Sequence of chain 3.A:
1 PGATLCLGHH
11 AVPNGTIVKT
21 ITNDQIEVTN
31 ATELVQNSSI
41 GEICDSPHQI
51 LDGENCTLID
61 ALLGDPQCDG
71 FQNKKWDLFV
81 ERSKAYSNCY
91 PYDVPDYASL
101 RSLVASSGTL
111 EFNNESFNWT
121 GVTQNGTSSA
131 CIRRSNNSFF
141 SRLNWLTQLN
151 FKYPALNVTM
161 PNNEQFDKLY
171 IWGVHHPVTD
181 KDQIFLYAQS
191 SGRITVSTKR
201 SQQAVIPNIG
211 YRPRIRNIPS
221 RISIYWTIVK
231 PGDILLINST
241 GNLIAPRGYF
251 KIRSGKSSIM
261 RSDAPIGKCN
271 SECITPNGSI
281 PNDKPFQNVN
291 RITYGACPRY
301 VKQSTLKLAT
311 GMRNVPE

Binding-site contacts:
Ligand atom C6 contacts residue LEU52 of chain 3.B at 3.8 Å (hydrophobic).
Ligand atom O5 contacts residue THR310 of chain 3.A at 3.1 Å (h-bond).
Ligand atom C2 contacts residue ASN30 of chain 3.A at 2.5 Å.
Ligand atom O7 contacts residue ASN30 of chain 3.A at 3.6 Å (h-bond).
Ligand atom C6 contacts residue THR32 of chain 3.A at 4.5 Å.
Ligand atom C8 contacts residue ILE56 of chain 3.B at 4.4 Å (hydrophobic).
Ligand atom C5 contacts residue ASN30 of chain 3.A at 3.6 Å.
Ligand atom C7 contacts residue ASN30 of chain 3.A at 3.4 Å.
Ligand atom C7 contacts residue THR32 of chain 3.A at 4.2 Å.
Ligand atom C3 contacts residue ASN30 of chain 3.A at 3.8 Å.
Ligand atom C1 contacts residue THR310 of chain 3.A at 3.7 Å.
Ligand atom N2 contacts residue ASN30 of chain 3.A at 2.8 Å (h-bond).
Ligand atom O7 contacts residue THR32 of chain 3.A at 4.1 Å.
Ligand atom C6 contacts residue THR310 of chain 3.A at 4.1 Å.
Ligand atom O5 contacts residue ASN30 of chain 3.A at 2.3 Å (h-bond).
Ligand atom C8 contacts residue ASN30 of chain 3.A at 4.4 Å.
Ligand atom O6 contacts residue LEU52 of chain 3.B at 3.3 Å.
Ligand atom C5 contacts residue THR310 of chain 3.A at 4.2 Å.
Ligand atom C4 contacts residue ASN30 of chain 3.A at 4.2 Å.
Ligand atom C8 contacts residue THR32 of chain 3.A at 3.6 Å.
Ligand atom O6 contacts residue THR310 of chain 3.A at 4.1 Å.
Ligand atom C1 contacts residue ASN30 of chain 3.A at 1.4 Å.

Sequence of chain 3.B:
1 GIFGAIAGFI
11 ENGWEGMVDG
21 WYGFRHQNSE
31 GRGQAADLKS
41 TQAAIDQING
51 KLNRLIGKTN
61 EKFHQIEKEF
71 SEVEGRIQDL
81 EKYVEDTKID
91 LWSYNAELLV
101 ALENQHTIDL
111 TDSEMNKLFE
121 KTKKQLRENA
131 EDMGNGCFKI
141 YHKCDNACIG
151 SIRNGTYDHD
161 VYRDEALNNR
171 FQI

The small molecule below binds the protein below.
Small molecule (SMILES): CC(=O)N[C@H]1[C@H](O[C@H]2[C@H](O)[C@@H](NC(C)=O)CO[C@@H]2CO)O[C@H](CO)[C@@H](O[C@@H]2O[C@H](CO)[C@@H](O)[C@H](O[C@H]3O[C@H](CO)[C@@H](O)[C@H](O)[C@@H]3O)[C@@H]2O)[C@@H]1O